Binding-site contacts:
Ligand atom N1 contacts residue GLY113 of chain 18.C at 2.8 Å.
Ligand atom O4 contacts residue GLU131 of chain 18.C at 2.6 Å (salt-bridge).
Ligand atom O5' contacts residue ASN133 of chain 18.C at 2.9 Å (h-bond).
Ligand atom N3 contacts residue VAL107 of chain 18.C at 2.9 Å.
Ligand atom C2 contacts residue LEU93 of chain 18.C at 2.0 Å (hydrophobic).
Ligand atom C4 contacts residue LEU93 of chain 18.C at 2.9 Å (hydrophobic).
Ligand atom C5 contacts residue GLY113 of chain 18.C at 1.2 Å.
Ligand atom N3 contacts residue VAL94 of chain 18.C at 2.3 Å.
Ligand atom C2 contacts residue GLY113 of chain 18.C at 2.8 Å.
Ligand atom C6 contacts residue GLY113 of chain 18.C at 1.8 Å.
Ligand atom N3 contacts residue GLY113 of chain 18.C at 2.1 Å.
Ligand atom C4 contacts residue VAL107 of chain 18.C at 2.6 Å (hydrophobic).
Ligand atom C2 contacts residue VAL94 of chain 18.C at 1.7 Å (hydrophobic).
Ligand atom O2 contacts residue VAL94 of chain 18.C at 1.5 Å.
Ligand atom C1' contacts residue TRP95 of chain 18.C at 2.4 Å (hydrophobic).
Ligand atom O4 contacts residue LEU114 of chain 18.C at 2.8 Å (h-bond).
Ligand atom C4 contacts residue GLY113 of chain 18.C at 1.2 Å.
Ligand atom O4' contacts residue VAL94 of chain 18.C at 2.7 Å.
Ligand atom N3 contacts residue LEU114 of chain 18.C at 2.9 Å (h-bond).
Ligand atom O4' contacts residue TRP95 of chain 18.C at 2.8 Å (h-bond).
Ligand atom C5 contacts residue THR110 of chain 18.C at 2.9 Å.
Ligand atom N1 contacts residue VAL94 of chain 18.C at 1.9 Å.
Ligand atom C4 contacts residue VAL94 of chain 18.C at 2.8 Å (hydrophobic).
Ligand atom O3' contacts residue GLU131 of chain 18.C at 2.8 Å (salt-bridge).
Ligand atom O2' contacts residue TRP95 of chain 18.C at 2.5 Å.
Ligand atom O4 contacts residue GLY113 of chain 18.C at 2.0 Å.
Ligand atom C4' contacts residue TRP95 of chain 18.C at 3.0 Å (hydrophobic).
Ligand atom C6 contacts residue TYR111 of chain 18.C at 3.1 Å (hydrophobic).
Ligand atom C6 contacts residue VAL94 of chain 18.C at 1.8 Å (hydrophobic).
Ligand atom OP1 contacts residue ASN136 of chain 18.C at 2.4 Å (h-bond).
Ligand atom C1' contacts residue VAL94 of chain 18.C at 2.6 Å (hydrophobic).
Ligand atom O2 contacts residue LEU93 of chain 18.C at 1.9 Å (h-bond).
Ligand atom C6 contacts residue GLY112 of chain 18.C at 2.2 Å.
Ligand atom N1 contacts residue GLY112 of chain 18.C at 2.9 Å (h-bond).
Ligand atom O4 contacts residue VAL107 of chain 18.C at 1.8 Å.
Ligand atom C5 contacts residue GLY112 of chain 18.C at 2.6 Å.
Ligand atom OP2 contacts residue ASN133 of chain 18.C at 2.5 Å.
Ligand atom C5 contacts residue VAL94 of chain 18.C at 2.5 Å (hydrophobic).
Ligand atom N3 contacts residue LEU93 of chain 18.C at 1.6 Å (h-bond).
Ligand atom C4 contacts residue LEU114 of chain 18.C at 2.8 Å (hydrophobic).

Sequence of chain 18.D:
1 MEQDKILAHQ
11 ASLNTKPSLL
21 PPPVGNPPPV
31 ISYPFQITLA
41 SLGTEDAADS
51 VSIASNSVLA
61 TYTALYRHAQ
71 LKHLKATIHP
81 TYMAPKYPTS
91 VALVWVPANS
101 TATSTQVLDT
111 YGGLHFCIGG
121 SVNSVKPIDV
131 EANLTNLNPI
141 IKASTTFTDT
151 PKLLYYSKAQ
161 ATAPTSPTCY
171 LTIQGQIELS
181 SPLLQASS

Sequence of chain 18.C:
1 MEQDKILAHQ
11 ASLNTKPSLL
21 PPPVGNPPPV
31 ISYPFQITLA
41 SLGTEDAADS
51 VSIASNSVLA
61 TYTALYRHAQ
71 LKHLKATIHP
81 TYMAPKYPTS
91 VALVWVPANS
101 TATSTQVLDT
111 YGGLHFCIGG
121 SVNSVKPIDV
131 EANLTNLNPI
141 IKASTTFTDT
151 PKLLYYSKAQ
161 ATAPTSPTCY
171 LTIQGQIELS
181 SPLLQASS

Sequence of chain 19.C:
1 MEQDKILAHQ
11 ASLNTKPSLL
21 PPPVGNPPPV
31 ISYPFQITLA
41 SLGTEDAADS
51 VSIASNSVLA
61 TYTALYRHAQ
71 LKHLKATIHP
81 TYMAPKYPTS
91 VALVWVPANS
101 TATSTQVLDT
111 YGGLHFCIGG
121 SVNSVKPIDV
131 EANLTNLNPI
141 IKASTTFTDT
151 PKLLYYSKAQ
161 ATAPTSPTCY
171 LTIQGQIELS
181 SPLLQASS

The small molecule below binds the protein below.
Small molecule (SMILES): O=c1ccn([C@@H]2O[C@H](CO[P](=O)(O)O[C@H]3[C@@H](O)[C@H](n4ccc(=O)[nH]c4=O)O[C@@H]3COP(=O)(O)O)[C@@H](O)[C@H]2O)c(=O)[nH]1